The small molecule below binds the protein below.
Small molecule (SMILES): CC(=O)N[C@@H]1[C@@H](O)[C@H](O)[C@@H](CO)O[C@H]1O

Binding-site contacts:
Ligand atom C7 contacts residue ASN32 of chain 2.A at 3.6 Å.
Ligand atom C4 contacts residue ASN32 of chain 2.A at 4.2 Å.
Ligand atom N2 contacts residue GLN28 of chain 2.A at 4.1 Å.
Ligand atom C1 contacts residue ASN33 of chain 2.A at 4.0 Å.
Ligand atom C8 contacts residue ASN32 of chain 2.A at 4.4 Å.
Ligand atom O7 contacts residue ASN32 of chain 2.A at 3.5 Å (h-bond).
Ligand atom C2 contacts residue ASN32 of chain 2.A at 2.5 Å.
Ligand atom C5 contacts residue ASN32 of chain 2.A at 3.7 Å.
Ligand atom C5 contacts residue ASN33 of chain 2.A at 4.1 Å.
Ligand atom O5 contacts residue ASN33 of chain 2.A at 3.7 Å.
Ligand atom C1 contacts residue ASN32 of chain 2.A at 1.4 Å.
Ligand atom C8 contacts residue PHE54 of chain 2.A at 3.9 Å (hydrophobic).
Ligand atom C8 contacts residue GLN28 of chain 2.A at 3.2 Å.
Ligand atom N2 contacts residue ASN32 of chain 2.A at 3.0 Å (h-bond).
Ligand atom O5 contacts residue ASN32 of chain 2.A at 2.4 Å (h-bond).
Ligand atom C7 contacts residue GLN28 of chain 2.A at 4.2 Å.
Ligand atom C6 contacts residue ASN33 of chain 2.A at 4.3 Å.
Ligand atom C3 contacts residue ASN32 of chain 2.A at 3.8 Å.

Sequence of chain 2.A:
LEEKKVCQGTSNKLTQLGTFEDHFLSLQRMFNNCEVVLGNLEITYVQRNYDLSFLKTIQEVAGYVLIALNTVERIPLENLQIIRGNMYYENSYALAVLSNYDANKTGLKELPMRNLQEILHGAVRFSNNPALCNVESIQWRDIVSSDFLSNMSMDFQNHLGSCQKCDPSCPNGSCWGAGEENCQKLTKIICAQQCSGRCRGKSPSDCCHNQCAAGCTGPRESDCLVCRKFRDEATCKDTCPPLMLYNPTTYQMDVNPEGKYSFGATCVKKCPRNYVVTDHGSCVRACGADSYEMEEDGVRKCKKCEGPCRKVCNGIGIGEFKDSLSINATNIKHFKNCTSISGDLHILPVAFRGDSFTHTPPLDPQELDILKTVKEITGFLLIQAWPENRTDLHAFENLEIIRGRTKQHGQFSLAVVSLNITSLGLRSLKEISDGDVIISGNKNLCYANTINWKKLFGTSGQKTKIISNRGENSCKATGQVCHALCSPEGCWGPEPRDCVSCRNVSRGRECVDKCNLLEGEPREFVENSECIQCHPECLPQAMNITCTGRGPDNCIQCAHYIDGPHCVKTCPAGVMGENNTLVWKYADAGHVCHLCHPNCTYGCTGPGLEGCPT